Sequence of chain 1.A:
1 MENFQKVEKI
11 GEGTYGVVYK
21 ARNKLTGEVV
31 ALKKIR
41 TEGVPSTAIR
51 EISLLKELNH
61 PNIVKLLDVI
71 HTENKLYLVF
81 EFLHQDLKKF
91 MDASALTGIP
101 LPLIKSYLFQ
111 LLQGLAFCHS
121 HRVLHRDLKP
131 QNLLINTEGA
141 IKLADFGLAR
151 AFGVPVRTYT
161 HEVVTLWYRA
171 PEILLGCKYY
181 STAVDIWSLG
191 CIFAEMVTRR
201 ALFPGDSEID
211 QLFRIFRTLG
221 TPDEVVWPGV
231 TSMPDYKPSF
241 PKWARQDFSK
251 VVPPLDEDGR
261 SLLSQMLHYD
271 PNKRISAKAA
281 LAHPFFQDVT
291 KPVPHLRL

This protein binds this small molecule.
Small molecule (SMILES): Cc1nc(N)sc1-c1ccnc(Nc2cccc([N+](=O)[O-])c2)n1

Binding-site contacts:
Ligand atom N3 contacts residue LEU134 of chain 1.A at 3.8 Å.
Ligand atom N7A contacts residue ASP145 of chain 1.A at 3.4 Å (salt-bridge).
Ligand atom N2A contacts residue ALA144 of chain 1.A at 3.6 Å.
Ligand atom C5 contacts residue GLU81 of chain 1.A at 3.6 Å.
Ligand atom N1 contacts residue ALA31 of chain 1.A at 3.9 Å.
Ligand atom C5 contacts residue ALA31 of chain 1.A at 3.5 Å (hydrophobic).
Ligand atom C1A contacts residue ALA144 of chain 1.A at 3.4 Å (hydrophobic).
Ligand atom C6A contacts residue PHE80 of chain 1.A at 3.6 Å (hydrophobic).
Ligand atom C6A contacts residue ASP145 of chain 1.A at 3.4 Å.
Ligand atom N7 contacts residue ILE10 of chain 1.A at 3.7 Å.
Ligand atom C6 contacts residue PHE82 of chain 1.A at 3.8 Å (hydrophobic).
Ligand atom O9B contacts residue ILE10 of chain 1.A at 3.2 Å (h-bond).
Ligand atom O8B contacts residue GLN131 of chain 1.A at 2.3 Å (h-bond).
Ligand atom N2A contacts residue ASP145 of chain 1.A at 2.9 Å (salt-bridge).
Ligand atom C4B contacts residue ASP86 of chain 1.A at 2.9 Å.
Ligand atom N1 contacts residue LEU134 of chain 1.A at 3.8 Å.
Ligand atom C3B contacts residue ASP86 of chain 1.A at 3.6 Å.
Ligand atom O8B contacts residue ASP86 of chain 1.A at 3.2 Å (salt-bridge).
Ligand atom N7 contacts residue LEU83 of chain 1.A at 2.9 Å (h-bond).
Ligand atom C6 contacts residue ALA31 of chain 1.A at 3.5 Å (hydrophobic).
Ligand atom C5B contacts residue ASP86 of chain 1.A at 3.8 Å.
Ligand atom C6 contacts residue LEU134 of chain 1.A at 3.6 Å (hydrophobic).
Ligand atom N7 contacts residue PHE82 of chain 1.A at 3.8 Å.
Ligand atom C6 contacts residue GLU81 of chain 1.A at 3.0 Å.
Ligand atom C1B contacts residue LEU83 of chain 1.A at 3.6 Å (hydrophobic).
Ligand atom N7B contacts residue ASP86 of chain 1.A at 3.5 Å (salt-bridge).
Ligand atom N1 contacts residue PHE82 of chain 1.A at 3.8 Å.
Ligand atom C3A contacts residue ASP145 of chain 1.A at 3.4 Å.
Ligand atom N1 contacts residue LEU83 of chain 1.A at 3.1 Å (h-bond).
Ligand atom C6 contacts residue LEU83 of chain 1.A at 3.6 Å (hydrophobic).
Ligand atom C5 contacts residue LEU134 of chain 1.A at 3.5 Å (hydrophobic).
Ligand atom C6A contacts residue ALA144 of chain 1.A at 3.6 Å (hydrophobic).
Ligand atom C6B contacts residue HIS84 of chain 1.A at 3.8 Å.
Ligand atom C6B contacts residue LEU83 of chain 1.A at 3.5 Å (hydrophobic).
Ligand atom N7B contacts residue GLN131 of chain 1.A at 3.5 Å (h-bond).
Ligand atom C1A contacts residue ASP145 of chain 1.A at 3.6 Å.
Ligand atom C2 contacts residue LEU83 of chain 1.A at 3.6 Å (hydrophobic).
Ligand atom C4 contacts residue LEU134 of chain 1.A at 3.5 Å (hydrophobic).
Ligand atom C2B contacts residue LEU134 of chain 1.A at 3.7 Å (hydrophobic).
Ligand atom C5B contacts residue LYS89 of chain 1.A at 3.2 Å.